This small molecule binds to this protein.
Small molecule (SMILES): Cc1ccncc1-n1ccn(-c2cccc(Cl)c2)c1=O

Sequence of chain 2.A:
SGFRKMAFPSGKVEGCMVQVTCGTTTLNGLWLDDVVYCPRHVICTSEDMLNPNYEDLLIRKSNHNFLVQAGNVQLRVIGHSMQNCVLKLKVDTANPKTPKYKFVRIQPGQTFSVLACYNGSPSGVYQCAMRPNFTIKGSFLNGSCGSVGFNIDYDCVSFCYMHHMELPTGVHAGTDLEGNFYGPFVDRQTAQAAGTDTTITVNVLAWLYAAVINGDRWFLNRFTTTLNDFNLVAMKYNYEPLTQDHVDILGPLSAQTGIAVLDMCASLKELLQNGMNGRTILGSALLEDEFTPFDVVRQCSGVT

Binding-site contacts:
Ligand atom C4 contacts residue HIS163 of chain 2.A at 3.4 Å.
Ligand atom N contacts residue GLU166 of chain 2.A at 3.7 Å.
Ligand atom C11 contacts residue MET165 of chain 2.A at 3.6 Å (hydrophobic).
Ligand atom C2 contacts residue ASN142 of chain 2.A at 3.6 Å.
Ligand atom N2 contacts residue HIS164 of chain 2.A at 3.9 Å.
Ligand atom C3 contacts residue LEU141 of chain 2.A at 3.7 Å (hydrophobic).
Ligand atom C2 contacts residue LEU141 of chain 2.A at 3.5 Å (hydrophobic).
Ligand atom C8 contacts residue GLU166 of chain 2.A at 3.8 Å.
Ligand atom C6 contacts residue ASN142 of chain 2.A at 3.4 Å.
Ligand atom C11 contacts residue ARG188 of chain 2.A at 3.5 Å.
Ligand atom CL contacts residue ASP187 of chain 2.A at 3.2 Å.
Ligand atom C2 contacts residue GLU166 of chain 2.A at 3.5 Å.
Ligand atom N contacts residue PHE140 of chain 2.A at 3.8 Å.
Ligand atom N contacts residue SER144 of chain 2.A at 3.9 Å.
Ligand atom CL contacts residue MET49 of chain 2.A at 2.9 Å.
Ligand atom C contacts residue ASN142 of chain 2.A at 3.8 Å.
Ligand atom C12 contacts residue GLN189 of chain 2.A at 3.6 Å.
Ligand atom N contacts residue HIS163 of chain 2.A at 2.8 Å (h-bond).
Ligand atom C14 contacts residue HIS41 of chain 2.A at 3.8 Å.
Ligand atom C1 contacts residue ASN142 of chain 2.A at 3.9 Å.
Ligand atom C12 contacts residue ASP187 of chain 2.A at 3.7 Å.
Ligand atom C13 contacts residue MET49 of chain 2.A at 3.5 Å (hydrophobic).
Ligand atom C7 contacts residue HIS41 of chain 2.A at 3.8 Å.
Ligand atom CL contacts residue TYR54 of chain 2.A at 3.0 Å.
Ligand atom O contacts residue MET165 of chain 2.A at 3.3 Å.
Ligand atom C10 contacts residue GLN189 of chain 2.A at 3.4 Å.
Ligand atom C12 contacts residue ARG188 of chain 2.A at 3.3 Å.
Ligand atom C6 contacts residue CYS145 of chain 2.A at 3.6 Å (hydrophobic).
Ligand atom C12 contacts residue MET165 of chain 2.A at 3.8 Å (hydrophobic).
Ligand atom C11 contacts residue GLN189 of chain 2.A at 3.7 Å.
Ligand atom CL contacts residue HIS41 of chain 2.A at 3.1 Å.
Ligand atom C3 contacts residue GLU166 of chain 2.A at 3.6 Å.
Ligand atom O contacts residue GLU166 of chain 2.A at 2.8 Å (salt-bridge).
Ligand atom C4 contacts residue GLU166 of chain 2.A at 3.7 Å.
Ligand atom C2 contacts residue PHE140 of chain 2.A at 3.8 Å (hydrophobic).
Ligand atom C10 contacts residue MET165 of chain 2.A at 3.8 Å (hydrophobic).
Ligand atom C3 contacts residue PHE140 of chain 2.A at 3.2 Å (hydrophobic).
Ligand atom C4 contacts residue CYS145 of chain 2.A at 3.7 Å (hydrophobic).
Ligand atom N1 contacts residue CYS145 of chain 2.A at 3.8 Å.
Ligand atom C8 contacts residue MET165 of chain 2.A at 3.9 Å (hydrophobic).